The small molecule below binds the protein below.
Small molecule (SMILES): CC(=O)N[C@@H]1[C@@H](O)[C@H](O)[C@@H](CO)O[C@H]1O

Binding-site contacts:
Ligand atom O5 contacts residue ASN262 of chain 1.A at 2.3 Å (h-bond).
Ligand atom C2 contacts residue ASN262 of chain 1.A at 2.5 Å.
Ligand atom N2 contacts residue ASN262 of chain 1.A at 2.9 Å (h-bond).
Ligand atom O6 contacts residue ASN262 of chain 1.A at 4.5 Å.
Ligand atom O7 contacts residue GLY284 of chain 1.A at 4.3 Å.
Ligand atom C4 contacts residue ASN262 of chain 1.A at 4.2 Å.
Ligand atom O7 contacts residue ASN262 of chain 1.A at 3.5 Å (h-bond).
Ligand atom C7 contacts residue GLY284 of chain 1.A at 4.5 Å.
Ligand atom C3 contacts residue ASN262 of chain 1.A at 3.8 Å.
Ligand atom C7 contacts residue ASN262 of chain 1.A at 3.4 Å.
Ligand atom C1 contacts residue ASN262 of chain 1.A at 1.4 Å.
Ligand atom C8 contacts residue GLY284 of chain 1.A at 3.9 Å.
Ligand atom C5 contacts residue ASN262 of chain 1.A at 3.6 Å.

Sequence of chain 1.A:
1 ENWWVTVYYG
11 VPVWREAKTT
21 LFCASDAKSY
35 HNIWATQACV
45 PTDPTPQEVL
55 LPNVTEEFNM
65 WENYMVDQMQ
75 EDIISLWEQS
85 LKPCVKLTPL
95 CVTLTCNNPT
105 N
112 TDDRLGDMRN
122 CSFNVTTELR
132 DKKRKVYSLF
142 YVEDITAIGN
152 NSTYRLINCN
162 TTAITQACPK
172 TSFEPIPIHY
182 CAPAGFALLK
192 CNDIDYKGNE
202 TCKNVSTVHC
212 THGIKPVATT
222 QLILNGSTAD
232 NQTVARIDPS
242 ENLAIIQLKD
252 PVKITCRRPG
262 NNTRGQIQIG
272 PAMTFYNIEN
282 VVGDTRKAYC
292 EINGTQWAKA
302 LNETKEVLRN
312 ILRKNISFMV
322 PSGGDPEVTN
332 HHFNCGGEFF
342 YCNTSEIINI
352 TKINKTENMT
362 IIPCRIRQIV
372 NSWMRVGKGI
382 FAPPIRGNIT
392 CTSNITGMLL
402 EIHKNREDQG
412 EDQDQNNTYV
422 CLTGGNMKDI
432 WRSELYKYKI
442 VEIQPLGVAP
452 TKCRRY